Sequence of chain 2.A:
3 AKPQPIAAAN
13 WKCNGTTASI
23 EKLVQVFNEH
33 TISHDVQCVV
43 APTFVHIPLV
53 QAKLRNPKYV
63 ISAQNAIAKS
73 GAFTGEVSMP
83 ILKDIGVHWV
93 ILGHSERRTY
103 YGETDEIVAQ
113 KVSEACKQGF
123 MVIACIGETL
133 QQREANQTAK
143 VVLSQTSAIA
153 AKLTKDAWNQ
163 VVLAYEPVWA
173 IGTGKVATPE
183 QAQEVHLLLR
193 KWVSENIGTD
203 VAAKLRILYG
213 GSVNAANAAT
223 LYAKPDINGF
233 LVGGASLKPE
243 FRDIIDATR

A protein and the small-molecule ligand that binds it are described below.
Small molecule (SMILES): O=CN(O)CCP(=O)(O)O

Binding-site contacts:
Ligand atom O2P contacts residue GLY174 of chain 2.A at 2.7 Å (h-bond).
Ligand atom O2P contacts residue GLY213 of chain 2.A at 3.7 Å.
Ligand atom O3P contacts residue VAL234 of chain 2.A at 3.9 Å.
Ligand atom P contacts residue GLY235 of chain 2.A at 3.6 Å.
Ligand atom O2 contacts residue HIS96 of chain 2.A at 2.7 Å (h-bond).
Ligand atom O2 contacts residue LYS14 of chain 2.A at 2.7 Å (salt-bridge).
Ligand atom O1 contacts residue LEU233 of chain 2.A at 3.5 Å.
Ligand atom C3 contacts residue GLY235 of chain 2.A at 3.6 Å.
Ligand atom C3 contacts residue LEU233 of chain 2.A at 4.0 Å (hydrophobic).
Ligand atom C3 contacts residue GLY213 of chain 2.A at 4.0 Å.
Ligand atom P contacts residue SER214 of chain 2.A at 3.7 Å.
Ligand atom C1 contacts residue LEU233 of chain 2.A at 3.4 Å (hydrophobic).
Ligand atom O1 contacts residue LYS14 of chain 2.A at 3.7 Å.
Ligand atom O2 contacts residue GLU168 of chain 2.A at 3.3 Å (salt-bridge).
Ligand atom O1 contacts residue GLU168 of chain 2.A at 3.8 Å.
Ligand atom C1 contacts residue GLU168 of chain 2.A at 3.0 Å.
Ligand atom O1P contacts residue GLY174 of chain 2.A at 3.9 Å.
Ligand atom C1 contacts residue ASN12 of chain 2.A at 3.8 Å.
Ligand atom N2 contacts residue GLU168 of chain 2.A at 2.8 Å (salt-bridge).
Ligand atom O1 contacts residue ASN12 of chain 2.A at 2.7 Å (h-bond).
Ligand atom O1P contacts residue GLY235 of chain 2.A at 3.6 Å.
Ligand atom C1 contacts residue LYS14 of chain 2.A at 4.0 Å.
Ligand atom O2 contacts residue ILE173 of chain 2.A at 3.6 Å.
Ligand atom O3P contacts residue GLY235 of chain 2.A at 2.7 Å (h-bond).
Ligand atom C1 contacts residue HIS96 of chain 2.A at 3.6 Å.
Ligand atom O2P contacts residue ILE173 of chain 2.A at 3.6 Å.
Ligand atom N2 contacts residue LYS14 of chain 2.A at 3.7 Å.
Ligand atom O1 contacts residue HIS96 of chain 2.A at 2.9 Å (h-bond).
Ligand atom O3P contacts residue SER214 of chain 2.A at 3.6 Å.
Ligand atom O2P contacts residue SER214 of chain 2.A at 2.7 Å (h-bond).
Ligand atom C4 contacts residue GLY235 of chain 2.A at 3.6 Å.
Ligand atom O1P contacts residue GLY236 of chain 2.A at 2.8 Å (h-bond).
Ligand atom O2P contacts residue ALA172 of chain 2.A at 3.6 Å.
Ligand atom C4 contacts residue LYS14 of chain 2.A at 3.2 Å.
Ligand atom C3 contacts residue GLU168 of chain 2.A at 3.2 Å.
Ligand atom O3P contacts residue GLY236 of chain 2.A at 3.6 Å (h-bond).
Ligand atom P contacts residue GLY174 of chain 2.A at 3.8 Å.
Ligand atom N2 contacts residue HIS96 of chain 2.A at 3.6 Å.
Ligand atom P contacts residue GLY236 of chain 2.A at 3.8 Å.
Ligand atom C4 contacts residue ILE173 of chain 2.A at 3.8 Å (hydrophobic).